Sequence of chain 54.C:
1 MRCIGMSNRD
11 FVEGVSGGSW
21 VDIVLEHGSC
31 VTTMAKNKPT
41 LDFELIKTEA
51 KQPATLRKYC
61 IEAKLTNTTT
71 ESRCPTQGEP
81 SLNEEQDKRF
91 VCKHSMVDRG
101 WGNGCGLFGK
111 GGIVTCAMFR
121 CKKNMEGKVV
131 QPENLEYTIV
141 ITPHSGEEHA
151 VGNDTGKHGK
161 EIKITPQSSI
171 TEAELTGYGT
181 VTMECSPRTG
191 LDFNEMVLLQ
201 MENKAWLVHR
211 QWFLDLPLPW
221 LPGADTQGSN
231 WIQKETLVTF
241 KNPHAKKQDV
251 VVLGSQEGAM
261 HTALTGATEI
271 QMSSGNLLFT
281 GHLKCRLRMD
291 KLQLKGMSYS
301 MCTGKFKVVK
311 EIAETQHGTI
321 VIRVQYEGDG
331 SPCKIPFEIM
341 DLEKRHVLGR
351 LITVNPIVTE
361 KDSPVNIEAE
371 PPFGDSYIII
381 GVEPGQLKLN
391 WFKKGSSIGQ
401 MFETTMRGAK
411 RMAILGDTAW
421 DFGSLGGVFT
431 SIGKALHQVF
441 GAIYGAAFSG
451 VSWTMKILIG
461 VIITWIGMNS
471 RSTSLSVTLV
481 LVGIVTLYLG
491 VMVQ

Sequence of chain 54.A:
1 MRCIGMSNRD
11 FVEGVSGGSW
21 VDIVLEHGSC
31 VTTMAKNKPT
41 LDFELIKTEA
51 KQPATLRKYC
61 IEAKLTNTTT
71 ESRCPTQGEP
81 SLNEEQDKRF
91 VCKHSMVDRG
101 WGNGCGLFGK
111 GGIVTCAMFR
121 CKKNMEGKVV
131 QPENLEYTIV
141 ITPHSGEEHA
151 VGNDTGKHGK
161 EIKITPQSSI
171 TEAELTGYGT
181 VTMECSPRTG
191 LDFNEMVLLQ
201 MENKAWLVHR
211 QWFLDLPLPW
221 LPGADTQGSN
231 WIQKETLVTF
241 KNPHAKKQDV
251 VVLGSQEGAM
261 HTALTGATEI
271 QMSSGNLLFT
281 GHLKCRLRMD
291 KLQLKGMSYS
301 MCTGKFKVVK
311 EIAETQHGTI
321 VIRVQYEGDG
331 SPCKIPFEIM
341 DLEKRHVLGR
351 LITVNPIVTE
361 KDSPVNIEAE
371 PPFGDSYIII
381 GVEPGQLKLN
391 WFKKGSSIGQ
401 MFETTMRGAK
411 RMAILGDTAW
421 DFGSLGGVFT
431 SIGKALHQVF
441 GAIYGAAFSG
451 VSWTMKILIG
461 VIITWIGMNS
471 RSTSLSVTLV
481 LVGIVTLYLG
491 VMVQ

Binding-site contacts:
Ligand atom C8 contacts residue HIS149 of chain 54.C at 3.7 Å.
Ligand atom C5 contacts residue HIS149 of chain 54.C at 4.2 Å.
Ligand atom O5 contacts residue ASN153 of chain 54.C at 2.4 Å (h-bond).
Ligand atom O5 contacts residue THR155 of chain 54.C at 4.5 Å.
Ligand atom C5 contacts residue HIS158 of chain 54.C at 4.0 Å.
Ligand atom O3 contacts residue HIS149 of chain 54.C at 4.0 Å.
Ligand atom C2 contacts residue HIS149 of chain 54.C at 3.6 Å.
Ligand atom C7 contacts residue ASN153 of chain 54.C at 3.6 Å.
Ligand atom C1 contacts residue HIS149 of chain 54.C at 3.4 Å.
Ligand atom C4 contacts residue ASN153 of chain 54.C at 4.2 Å.
Ligand atom O7 contacts residue TRP101 of chain 54.A at 3.8 Å.
Ligand atom C6 contacts residue LYS157 of chain 54.C at 3.6 Å.
Ligand atom C1 contacts residue THR155 of chain 54.C at 3.8 Å.
Ligand atom C1 contacts residue ASN153 of chain 54.C at 1.4 Å.
Ligand atom O7 contacts residue GLY102 of chain 54.A at 3.0 Å (h-bond).
Ligand atom C8 contacts residue ASN153 of chain 54.C at 4.0 Å.
Ligand atom C3 contacts residue ASN153 of chain 54.C at 3.8 Å.
Ligand atom N2 contacts residue ASN153 of chain 54.C at 2.9 Å (h-bond).
Ligand atom O5 contacts residue HIS158 of chain 54.C at 3.1 Å.
Ligand atom C5 contacts residue ASN153 of chain 54.C at 3.7 Å.
Ligand atom C8 contacts residue TRP101 of chain 54.A at 4.4 Å (hydrophobic).
Ligand atom C7 contacts residue GLY102 of chain 54.A at 4.1 Å.
Ligand atom O5 contacts residue HIS149 of chain 54.C at 3.5 Å.
Ligand atom C3 contacts residue HIS149 of chain 54.C at 4.3 Å.
Ligand atom N2 contacts residue HIS149 of chain 54.C at 4.2 Å.
Ligand atom C4 contacts residue HIS149 of chain 54.C at 4.0 Å.
Ligand atom C2 contacts residue ASN153 of chain 54.C at 2.5 Å.
Ligand atom O7 contacts residue ASN153 of chain 54.C at 4.5 Å.
Ligand atom C7 contacts residue HIS149 of chain 54.C at 4.3 Å.
Ligand atom C6 contacts residue HIS158 of chain 54.C at 3.7 Å.
Ligand atom C5 contacts residue LYS157 of chain 54.C at 3.9 Å.
Ligand atom C1 contacts residue HIS158 of chain 54.C at 4.1 Å.
Ligand atom O4 contacts residue LYS157 of chain 54.C at 4.5 Å.
Ligand atom O6 contacts residue LYS157 of chain 54.C at 3.2 Å (salt-bridge).

The protein below binds the small molecule below.
Small molecule (SMILES): CC(=O)N[C@@H]1[C@@H](O)[C@H](O)[C@@H](CO)O[C@H]1O